Sequence of chain 1.B:
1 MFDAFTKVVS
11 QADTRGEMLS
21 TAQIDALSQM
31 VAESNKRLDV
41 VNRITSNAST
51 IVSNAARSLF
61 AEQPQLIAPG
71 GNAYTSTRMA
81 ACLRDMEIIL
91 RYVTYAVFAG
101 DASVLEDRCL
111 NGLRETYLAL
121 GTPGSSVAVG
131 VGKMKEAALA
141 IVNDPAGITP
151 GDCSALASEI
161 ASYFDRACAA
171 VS

This small molecule binds to this protein.
Small molecule (SMILES): C=CC1=C(C)/C(=C/c2[nH]c(/C=C3\N=C(/C=C4\NC(=O)C(C)=C4C=C)C(C)=C3CCC(=O)O)c(CCC(=O)O)c2C)NC1=O

Binding-site contacts:
Ligand atom OB contacts residue THR75 of chain 1.B at 3.0 Å (h-bond).
Ligand atom NA contacts residue ARG86 of chain 1.I at 3.0 Å (salt-bridge).
Ligand atom CMC contacts residue TRP128 of chain 1.I at 3.5 Å (hydrophobic).
Ligand atom O1A contacts residue ARG86 of chain 1.I at 2.7 Å (salt-bridge).
Ligand atom OC contacts residue THR66 of chain 1.I at 3.3 Å.
Ligand atom OB contacts residue TYR74 of chain 1.B at 3.3 Å.
Ligand atom CBD contacts residue PRO72 of chain 1.I at 3.2 Å (hydrophobic).
Ligand atom OC contacts residue TRP128 of chain 1.I at 3.4 Å.
Ligand atom CBC contacts residue TRP128 of chain 1.I at 3.6 Å (hydrophobic).
Ligand atom C1C contacts residue TRP128 of chain 1.I at 3.2 Å (hydrophobic).
Ligand atom O2D contacts residue PRO72 of chain 1.I at 3.3 Å (h-bond).
Ligand atom CAD contacts residue PRO72 of chain 1.I at 3.3 Å (hydrophobic).
Ligand atom NC contacts residue ASN73 of chain 1.I at 3.1 Å (h-bond).
Ligand atom OC contacts residue ASN73 of chain 1.I at 3.5 Å (h-bond).
Ligand atom O1D contacts residue PHE122 of chain 1.I at 3.5 Å.
Ligand atom O2D contacts residue ARG57 of chain 1.B at 3.3 Å.
Ligand atom C3D contacts residue LYS83 of chain 1.I at 3.6 Å.
Ligand atom CGD contacts residue ARG57 of chain 1.B at 3.4 Å.
Ligand atom C1A contacts residue ARG86 of chain 1.I at 3.2 Å.
Ligand atom CAA contacts residue PHE122 of chain 1.I at 3.6 Å (hydrophobic).
Ligand atom C3C contacts residue TRP128 of chain 1.I at 3.6 Å (hydrophobic).
Ligand atom C1C contacts residue ASN73 of chain 1.I at 3.6 Å.
Ligand atom CAC contacts residue CYS84 of chain 1.I at 3.3 Å (hydrophobic).
Ligand atom CAB contacts residue TYR110 of chain 1.I at 3.3 Å (hydrophobic).
Ligand atom CMA contacts residue ILE118 of chain 1.I at 3.5 Å (hydrophobic).
Ligand atom CGA contacts residue ARG86 of chain 1.I at 3.6 Å.
Ligand atom O1D contacts residue PRO72 of chain 1.I at 3.4 Å (h-bond).
Ligand atom CGD contacts residue PRO72 of chain 1.I at 3.0 Å (hydrophobic).
Ligand atom OC contacts residue ALA75 of chain 1.I at 3.4 Å (h-bond).
Ligand atom NA contacts residue ASP87 of chain 1.I at 2.8 Å (salt-bridge).
Ligand atom O1D contacts residue ARG57 of chain 1.B at 2.3 Å (salt-bridge).
Ligand atom C2D contacts residue LYS83 of chain 1.I at 3.4 Å.
Ligand atom OC contacts residue TYR74 of chain 1.I at 3.4 Å.
Ligand atom CBC contacts residue TYR129 of chain 1.I at 3.5 Å (hydrophobic).
Ligand atom C2C contacts residue TRP128 of chain 1.I at 3.3 Å (hydrophobic).
Ligand atom CMC contacts residue VAL59 of chain 1.I at 3.4 Å (hydrophobic).
Ligand atom O2A contacts residue LYS83 of chain 1.I at 2.9 Å (salt-bridge).
Ligand atom C4A contacts residue ARG86 of chain 1.I at 3.5 Å.
Ligand atom O2D contacts residue ARG79 of chain 1.I at 3.6 Å (salt-bridge).
Ligand atom ND contacts residue ASP87 of chain 1.I at 2.8 Å (salt-bridge).

Sequence of chain 1.I:
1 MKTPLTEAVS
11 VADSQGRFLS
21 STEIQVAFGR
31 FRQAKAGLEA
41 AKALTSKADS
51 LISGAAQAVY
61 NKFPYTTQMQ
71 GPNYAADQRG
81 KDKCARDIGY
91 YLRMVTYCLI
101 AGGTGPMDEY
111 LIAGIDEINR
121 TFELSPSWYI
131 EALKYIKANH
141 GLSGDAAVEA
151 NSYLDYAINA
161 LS